Binding-site contacts:
Ligand atom N3 contacts residue GS5 of chain 1.F at 2.9 Å (h-bond).
Ligand atom N4 contacts residue GS5 of chain 1.F at 2.9 Å (h-bond).
Ligand atom N4 contacts residue SO41 of chain 1.X at 3.0 Å (h-bond).
Ligand atom O2 contacts residue GS5 of chain 1.F at 2.7 Å (h-bond).
Ligand atom O4' contacts residue LYS18 of chain 1.B at 3.2 Å.
Ligand atom C2 contacts residue DG1 of chain 1.F at 3.5 Å.
Ligand atom N3 contacts residue DG2 of chain 1.F at 2.9 Å (h-bond).
Ligand atom O2 contacts residue DG4 of chain 1.F at 2.9 Å (h-bond).
Ligand atom O2 contacts residue DG2 of chain 1.F at 2.6 Å (h-bond).
Ligand atom O2 contacts residue LYS18 of chain 1.B at 2.8 Å (salt-bridge).
Ligand atom O6 contacts residue DC8 of chain 1.F at 2.8 Å (h-bond).
Ligand atom N7 contacts residue SER103 of chain 1.B at 3.5 Å (h-bond).
Ligand atom N1 contacts residue DC6 of chain 1.F at 2.9 Å (h-bond).
Ligand atom N3 contacts residue DG4 of chain 1.F at 2.9 Å (h-bond).
Ligand atom O2 contacts residue DG1 of chain 1.F at 2.8 Å (h-bond).
Ligand atom N1 contacts residue DC7 of chain 1.F at 2.8 Å (h-bond).
Ligand atom N1 contacts residue DC8 of chain 1.F at 2.7 Å (h-bond).
Ligand atom C2 contacts residue GS5 of chain 1.F at 3.5 Å.
Ligand atom O6 contacts residue DG2 of chain 1.F at 3.0 Å (h-bond).
Ligand atom N2 contacts residue DC7 of chain 1.F at 2.5 Å (h-bond).
Ligand atom N1 contacts residue DC3 of chain 1.F at 3.0 Å (h-bond).
Ligand atom O6 contacts residue DC3 of chain 1.F at 3.1 Å (h-bond).
Ligand atom N3 contacts residue DG4 of chain 1.F at 3.5 Å (h-bond).
Ligand atom O6 contacts residue DC6 of chain 1.F at 2.8 Å (h-bond).
Ligand atom N4 contacts residue DG1 of chain 1.F at 3.0 Å (h-bond).
Ligand atom N1 contacts residue DG4 of chain 1.F at 3.5 Å (h-bond).
Ligand atom C2 contacts residue DC7 of chain 1.F at 3.5 Å.
Ligand atom C2 contacts residue DG4 of chain 1.F at 3.5 Å.
Ligand atom N2 contacts residue DG4 of chain 1.F at 3.4 Å (h-bond).
Ligand atom N2 contacts residue LYS18 of chain 1.B at 3.4 Å (salt-bridge).
Ligand atom N4 contacts residue DG4 of chain 1.F at 2.8 Å (h-bond).
Ligand atom C2 contacts residue DG2 of chain 1.F at 3.5 Å.
Ligand atom N2 contacts residue DC8 of chain 1.F at 2.5 Å (h-bond).
Ligand atom N3 contacts residue DG1 of chain 1.F at 2.9 Å (h-bond).
Ligand atom O6 contacts residue DC7 of chain 1.F at 3.0 Å (h-bond).
Ligand atom C6 contacts residue DC8 of chain 1.F at 3.5 Å.
Ligand atom C2 contacts residue DC8 of chain 1.F at 3.4 Å.
Ligand atom N2 contacts residue DC3 of chain 1.F at 2.8 Å (h-bond).
Ligand atom N2 contacts residue DC6 of chain 1.F at 2.8 Å (h-bond).
Ligand atom N4 contacts residue DG2 of chain 1.F at 3.1 Å (h-bond).

Sequence of chain 1.B:
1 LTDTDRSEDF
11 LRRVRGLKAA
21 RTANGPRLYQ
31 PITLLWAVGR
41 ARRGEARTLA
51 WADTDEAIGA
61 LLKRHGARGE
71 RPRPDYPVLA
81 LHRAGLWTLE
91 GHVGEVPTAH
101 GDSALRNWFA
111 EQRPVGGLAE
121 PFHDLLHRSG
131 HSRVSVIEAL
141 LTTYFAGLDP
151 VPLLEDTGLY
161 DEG

A protein and the small-molecule ligand that binds it are described below.
Small molecule (SMILES): Nc1ccn([C@H]2C[C@H](O[P](=O)(O)OC[C@H]3O[C@@H](n4ccc(N)nc4=O)C[C@@H]3O)[C@@H](CO[P](=O)(O)O[C@H]3C[C@H](n4cnc5c(=O)nc(N)[nH]c54)O[C@@H]3CO[P](=O)(O)O[C@H]3C[C@H](n4ccc(N)nc4=O)O[C@@H]3CO[P](=O)(O)O[C@H]3C[C@H](n4ccc(N)nc4=O)O[C@@H]3CO[P](=O)(O)O[C@H]3C[C@H](n4cnc5c(=O)nc(N)[nH]c54)O[C@@H]3CO[P](=O)(O)O[C@H]3C[C@H](n4cnc5c(=O)nc(N)[nH]c54)O[C@@H]3CO[P](=O)(O)O[C@H]3C[C@H](n4cnc5c(=O)nc(N)[nH]c54)O[C@@H]3CO)O2)c(=O)n1